Sequence of chain 1.A:
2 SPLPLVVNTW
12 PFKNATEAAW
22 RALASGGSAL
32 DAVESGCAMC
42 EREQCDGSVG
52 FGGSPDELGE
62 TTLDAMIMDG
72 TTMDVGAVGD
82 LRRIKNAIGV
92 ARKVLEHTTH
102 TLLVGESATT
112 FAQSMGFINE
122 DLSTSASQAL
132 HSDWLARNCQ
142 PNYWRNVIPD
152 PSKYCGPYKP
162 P

Binding-site contacts:
Ligand atom C6 contacts residue GLU44 of chain 1.A at 4.0 Å.
Ligand atom C7 contacts residue ASN15 of chain 1.A at 3.1 Å.
Ligand atom N2 contacts residue ASN15 of chain 1.A at 3.0 Å (h-bond).
Ligand atom C1 contacts residue GLU44 of chain 1.A at 3.6 Å.
Ligand atom C3 contacts residue ASN15 of chain 1.A at 3.8 Å.
Ligand atom C8 contacts residue ASN15 of chain 1.A at 3.7 Å.
Ligand atom C2 contacts residue ASN15 of chain 1.A at 2.5 Å.
Ligand atom O7 contacts residue ASN15 of chain 1.A at 3.1 Å (h-bond).
Ligand atom C5 contacts residue ASN15 of chain 1.A at 3.7 Å.
Ligand atom O5 contacts residue GLU44 of chain 1.A at 3.3 Å (salt-bridge).
Ligand atom O5 contacts residue ASN15 of chain 1.A at 2.3 Å (h-bond).
Ligand atom C4 contacts residue ASN15 of chain 1.A at 4.2 Å.
Ligand atom C1 contacts residue ASN15 of chain 1.A at 1.4 Å.
Ligand atom C5 contacts residue GLU44 of chain 1.A at 3.7 Å.

A small-molecule ligand and the protein it binds are described below.
Small molecule (SMILES): CC(=O)N[C@@H]1[C@@H](O)[C@H](O)[C@@H](CO)O[C@H]1O